Sequence of chain 1.A:
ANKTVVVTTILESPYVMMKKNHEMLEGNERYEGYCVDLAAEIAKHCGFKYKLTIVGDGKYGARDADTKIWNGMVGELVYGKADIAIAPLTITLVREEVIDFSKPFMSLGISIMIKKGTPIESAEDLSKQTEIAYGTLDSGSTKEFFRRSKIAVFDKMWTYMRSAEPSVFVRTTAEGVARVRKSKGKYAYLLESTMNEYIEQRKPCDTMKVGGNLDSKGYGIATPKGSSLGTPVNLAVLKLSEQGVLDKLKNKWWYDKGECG

The small molecule below binds the protein below.
Small molecule (SMILES): N[C@@H](CCC(=O)O)C(=O)O

Binding-site contacts:
Ligand atom CD contacts residue LEU138 of chain 1.A at 4.0 Å (hydrophobic).
Ligand atom CG contacts residue GLU193 of chain 1.A at 3.6 Å.
Ligand atom N contacts residue THR91 of chain 1.A at 3.1 Å (h-bond).
Ligand atom C contacts residue ARG96 of chain 1.A at 3.5 Å.
Ligand atom OE2 contacts residue THR143 of chain 1.A at 3.1 Å (h-bond).
Ligand atom OXT contacts residue THR91 of chain 1.A at 3.0 Å (h-bond).
Ligand atom CB contacts residue TYR61 of chain 1.A at 3.6 Å (hydrophobic).
Ligand atom C contacts residue TYR61 of chain 1.A at 3.7 Å (hydrophobic).
Ligand atom C contacts residue GLY141 of chain 1.A at 4.3 Å.
Ligand atom N contacts residue GLU193 of chain 1.A at 2.8 Å (salt-bridge).
Ligand atom CB contacts residue LEU138 of chain 1.A at 4.0 Å (hydrophobic).
Ligand atom CA contacts residue PRO89 of chain 1.A at 4.1 Å (hydrophobic).
Ligand atom O contacts residue TYR61 of chain 1.A at 3.5 Å.
Ligand atom CD contacts residue GLU193 of chain 1.A at 4.0 Å.
Ligand atom OXT contacts residue PRO89 of chain 1.A at 3.8 Å.
Ligand atom O contacts residue ARG96 of chain 1.A at 2.9 Å (salt-bridge).
Ligand atom N contacts residue TYR220 of chain 1.A at 3.9 Å.
Ligand atom CD contacts residue THR143 of chain 1.A at 3.2 Å.
Ligand atom OXT contacts residue ARG96 of chain 1.A at 2.8 Å (salt-bridge).
Ligand atom N contacts residue TYR61 of chain 1.A at 4.0 Å.
Ligand atom OE1 contacts residue GLU193 of chain 1.A at 3.9 Å.
Ligand atom CA contacts residue THR91 of chain 1.A at 3.6 Å.
Ligand atom OE2 contacts residue SER142 of chain 1.A at 3.4 Å (h-bond).
Ligand atom N contacts residue SER142 of chain 1.A at 4.2 Å.
Ligand atom OXT contacts residue TYR61 of chain 1.A at 3.6 Å.
Ligand atom CG contacts residue LEU138 of chain 1.A at 3.8 Å (hydrophobic).
Ligand atom CA contacts residue GLU193 of chain 1.A at 3.4 Å.
Ligand atom CB contacts residue GLU193 of chain 1.A at 4.1 Å.
Ligand atom C contacts residue SER142 of chain 1.A at 3.4 Å.
Ligand atom OE1 contacts residue THR143 of chain 1.A at 2.6 Å (h-bond).
Ligand atom OXT contacts residue SER142 of chain 1.A at 4.0 Å.
Ligand atom OE2 contacts residue GLY141 of chain 1.A at 3.7 Å.
Ligand atom OXT contacts residue LEU90 of chain 1.A at 3.7 Å.
Ligand atom C contacts residue THR91 of chain 1.A at 3.9 Å.
Ligand atom N contacts residue PRO89 of chain 1.A at 2.8 Å (h-bond).
Ligand atom O contacts residue GLY141 of chain 1.A at 3.2 Å.
Ligand atom OE2 contacts residue LEU138 of chain 1.A at 4.2 Å.
Ligand atom CA contacts residue SER142 of chain 1.A at 3.4 Å.
Ligand atom O contacts residue SER142 of chain 1.A at 2.7 Å (h-bond).
Ligand atom CA contacts residue TYR61 of chain 1.A at 4.1 Å (hydrophobic).